Sequence of chain 1.QA:
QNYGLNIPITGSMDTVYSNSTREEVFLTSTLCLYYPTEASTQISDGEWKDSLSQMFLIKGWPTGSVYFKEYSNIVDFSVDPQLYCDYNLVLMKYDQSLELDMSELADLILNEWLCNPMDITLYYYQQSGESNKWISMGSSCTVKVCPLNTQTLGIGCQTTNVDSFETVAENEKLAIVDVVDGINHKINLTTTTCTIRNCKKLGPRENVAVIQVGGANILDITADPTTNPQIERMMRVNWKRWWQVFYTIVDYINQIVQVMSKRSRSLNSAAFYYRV

Binding-site contacts:
Ligand atom C5 contacts residue VAL212 of chain 1.QA at 4.4 Å (hydrophobic).
Ligand atom C1 contacts residue VAL212 of chain 1.QA at 4.1 Å (hydrophobic).
Ligand atom C1 contacts residue ASN238 of chain 1.QA at 1.4 Å.
Ligand atom C5 contacts residue ASN238 of chain 1.QA at 3.6 Å.
Ligand atom C8 contacts residue THR241 of chain 1.QA at 4.4 Å.
Ligand atom C6 contacts residue VAL212 of chain 1.QA at 4.2 Å (hydrophobic).
Ligand atom C3 contacts residue ASN238 of chain 1.QA at 3.8 Å.
Ligand atom O5 contacts residue VAL212 of chain 1.QA at 3.4 Å.
Ligand atom N2 contacts residue ASN238 of chain 1.QA at 2.4 Å (h-bond).
Ligand atom C7 contacts residue ASN238 of chain 1.QA at 3.2 Å.
Ligand atom C2 contacts residue ASN238 of chain 1.QA at 2.5 Å.
Ligand atom O7 contacts residue ASN238 of chain 1.QA at 4.2 Å.
Ligand atom O7 contacts residue THR171 of chain 1.QA at 4.3 Å.
Ligand atom C8 contacts residue ASN238 of chain 1.QA at 3.5 Å.
Ligand atom O5 contacts residue ASN238 of chain 1.QA at 2.3 Å (h-bond).
Ligand atom C4 contacts residue ASN238 of chain 1.QA at 4.2 Å.

This protein binds this small molecule.
Small molecule (SMILES): CC(=O)N[C@@H]1[C@@H](O)[C@H](O)[C@@H](CO)O[C@H]1O